Sequence of chain 1.C:
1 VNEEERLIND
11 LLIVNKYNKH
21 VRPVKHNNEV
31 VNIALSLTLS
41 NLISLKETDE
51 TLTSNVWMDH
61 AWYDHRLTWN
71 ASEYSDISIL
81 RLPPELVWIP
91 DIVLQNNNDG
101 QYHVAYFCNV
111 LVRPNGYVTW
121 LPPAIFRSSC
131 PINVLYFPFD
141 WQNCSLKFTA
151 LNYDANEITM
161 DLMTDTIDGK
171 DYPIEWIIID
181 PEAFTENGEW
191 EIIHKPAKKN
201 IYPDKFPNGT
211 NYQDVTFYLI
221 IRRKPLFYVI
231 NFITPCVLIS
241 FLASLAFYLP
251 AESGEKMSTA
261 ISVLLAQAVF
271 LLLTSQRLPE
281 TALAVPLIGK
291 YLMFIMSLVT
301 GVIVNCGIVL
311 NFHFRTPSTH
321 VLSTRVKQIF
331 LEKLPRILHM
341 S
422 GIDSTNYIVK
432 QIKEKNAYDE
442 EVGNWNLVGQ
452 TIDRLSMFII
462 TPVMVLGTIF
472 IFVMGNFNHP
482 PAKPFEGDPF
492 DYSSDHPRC

A protein and the small-molecule ligand that binds it are described below.
Small molecule (SMILES): CC(=O)N[C@H]1[C@H](O[C@H]2[C@H](O)[C@@H](NC(C)=O)CO[C@@H]2CO)O[C@H](CO)[C@@H](O[C@@H]2O[C@H](CO[C@H]3O[C@H](CO)[C@@H](O)[C@H](O)[C@@H]3O)[C@@H](O)[C@H](O[C@H]3O[C@H](CO)[C@@H](O)[C@H](O)[C@@H]3O)[C@@H]2O)[C@@H]1O

Sequence of chain 1.B:
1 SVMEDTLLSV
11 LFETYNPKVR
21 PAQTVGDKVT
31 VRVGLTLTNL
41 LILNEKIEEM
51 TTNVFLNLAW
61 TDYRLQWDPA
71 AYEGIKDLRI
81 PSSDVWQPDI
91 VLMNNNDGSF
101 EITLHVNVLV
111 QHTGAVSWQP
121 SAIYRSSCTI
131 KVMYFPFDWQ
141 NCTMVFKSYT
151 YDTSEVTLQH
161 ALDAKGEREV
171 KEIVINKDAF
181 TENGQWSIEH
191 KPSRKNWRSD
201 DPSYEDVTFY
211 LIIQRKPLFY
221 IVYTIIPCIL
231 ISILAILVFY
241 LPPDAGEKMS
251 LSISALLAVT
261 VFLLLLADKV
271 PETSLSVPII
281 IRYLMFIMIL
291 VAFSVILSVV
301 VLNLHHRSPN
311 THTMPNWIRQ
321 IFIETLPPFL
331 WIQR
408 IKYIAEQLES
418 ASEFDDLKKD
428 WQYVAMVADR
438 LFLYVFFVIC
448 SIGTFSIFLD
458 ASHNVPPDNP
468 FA

Binding-site contacts:
Ligand atom N2 contacts residue ASN143 of chain 1.C at 2.9 Å (h-bond).
Ligand atom O7 contacts residue ILE220 of chain 1.C at 4.3 Å.
Ligand atom C5 contacts residue LYS177 of chain 1.B at 4.1 Å.
Ligand atom O6 contacts residue TYR218 of chain 1.C at 3.9 Å.
Ligand atom O3 contacts residue GLU487 of chain 1.C at 3.8 Å.
Ligand atom C8 contacts residue ASN200 of chain 1.C at 3.9 Å.
Ligand atom C1 contacts residue ASN143 of chain 1.C at 1.4 Å.
Ligand atom O6 contacts residue GLU487 of chain 1.C at 4.0 Å.
Ligand atom C7 contacts residue ASN143 of chain 1.C at 3.4 Å.
Ligand atom O7 contacts residue TYR218 of chain 1.C at 3.3 Å (h-bond).
Ligand atom C7 contacts residue LYS198 of chain 1.C at 3.8 Å.
Ligand atom C5 contacts residue TYR218 of chain 1.C at 3.6 Å (hydrophobic).
Ligand atom C4 contacts residue ASN143 of chain 1.C at 4.2 Å.
Ligand atom C7 contacts residue PRO485 of chain 1.C at 3.5 Å (hydrophobic).
Ligand atom O7 contacts residue TRP141 of chain 1.C at 3.8 Å.
Ligand atom C3 contacts residue ASN143 of chain 1.C at 3.8 Å.
Ligand atom O6 contacts residue LYS177 of chain 1.B at 4.2 Å.
Ligand atom O5 contacts residue ASN143 of chain 1.C at 2.4 Å (h-bond).
Ligand atom N2 contacts residue LYS198 of chain 1.C at 4.3 Å.
Ligand atom O3 contacts residue PRO203 of chain 1.C at 3.9 Å.
Ligand atom C6 contacts residue TYR218 of chain 1.C at 3.8 Å (hydrophobic).
Ligand atom C2 contacts residue ASN143 of chain 1.C at 2.4 Å.
Ligand atom O3 contacts residue PHE486 of chain 1.C at 3.9 Å.
Ligand atom N2 contacts residue PRO485 of chain 1.C at 3.2 Å (h-bond).
Ligand atom C2 contacts residue LYS198 of chain 1.C at 4.3 Å.
Ligand atom O7 contacts residue ASN200 of chain 1.C at 3.8 Å.
Ligand atom O7 contacts residue ASN143 of chain 1.C at 4.3 Å.
Ligand atom C7 contacts residue TRP141 of chain 1.C at 4.1 Å (hydrophobic).
Ligand atom O4 contacts residue LYS177 of chain 1.B at 3.1 Å (salt-bridge).
Ligand atom O7 contacts residue PRO485 of chain 1.C at 3.2 Å (h-bond).
Ligand atom C8 contacts residue ASN143 of chain 1.C at 3.5 Å.
Ligand atom C5 contacts residue ASN143 of chain 1.C at 3.7 Å.
Ligand atom O7 contacts residue LYS198 of chain 1.C at 3.1 Å (salt-bridge).
Ligand atom C3 contacts residue PHE486 of chain 1.C at 3.9 Å (hydrophobic).
Ligand atom O7 contacts residue PRO482 of chain 1.C at 3.9 Å.
Ligand atom C8 contacts residue TRP141 of chain 1.C at 3.8 Å (hydrophobic).
Ligand atom C6 contacts residue LYS177 of chain 1.B at 3.3 Å.
Ligand atom N2 contacts residue ILE220 of chain 1.C at 4.2 Å.
Ligand atom C4 contacts residue LYS177 of chain 1.B at 4.1 Å.
Ligand atom O3 contacts residue PRO485 of chain 1.C at 4.1 Å.